Sequence of chain 1.E:
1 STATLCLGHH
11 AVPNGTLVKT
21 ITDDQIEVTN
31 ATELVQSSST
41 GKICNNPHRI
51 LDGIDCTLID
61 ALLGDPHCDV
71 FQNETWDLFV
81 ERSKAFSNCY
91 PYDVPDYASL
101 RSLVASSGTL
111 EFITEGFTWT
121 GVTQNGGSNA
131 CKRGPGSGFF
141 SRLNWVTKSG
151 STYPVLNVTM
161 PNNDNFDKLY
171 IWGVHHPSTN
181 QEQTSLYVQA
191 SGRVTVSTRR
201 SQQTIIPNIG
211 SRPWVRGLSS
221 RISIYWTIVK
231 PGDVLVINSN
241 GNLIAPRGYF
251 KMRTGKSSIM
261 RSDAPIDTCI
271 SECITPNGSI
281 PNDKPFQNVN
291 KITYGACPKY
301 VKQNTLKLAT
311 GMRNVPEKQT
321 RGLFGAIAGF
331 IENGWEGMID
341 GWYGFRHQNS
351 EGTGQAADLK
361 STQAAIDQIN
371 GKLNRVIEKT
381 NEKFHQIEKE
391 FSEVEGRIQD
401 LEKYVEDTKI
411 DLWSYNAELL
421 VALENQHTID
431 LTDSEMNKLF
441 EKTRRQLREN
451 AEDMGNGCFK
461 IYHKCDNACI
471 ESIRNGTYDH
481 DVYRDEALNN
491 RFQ

The small molecule below binds the protein below.
Small molecule (SMILES): CC(=O)N[C@H]1[C@H](O[C@H]2[C@H](O)[C@@H](NC(C)=O)CO[C@@H]2CO)O[C@H](CO)[C@@H](O[C@@H]2O[C@H](CO[C@H]3O[C@H](CO)[C@@H](O)[C@H](O)[C@@H]3O)[C@@H](O)[C@H](O[C@H]3O[C@H](CO)[C@@H](O)[C@H](O)[C@@H]3O[C@H]3O[C@H](CO)[C@@H](O)[C@H](O)[C@@H]3O)[C@@H]2O)[C@@H]1O

Sequence of chain 1.Q:
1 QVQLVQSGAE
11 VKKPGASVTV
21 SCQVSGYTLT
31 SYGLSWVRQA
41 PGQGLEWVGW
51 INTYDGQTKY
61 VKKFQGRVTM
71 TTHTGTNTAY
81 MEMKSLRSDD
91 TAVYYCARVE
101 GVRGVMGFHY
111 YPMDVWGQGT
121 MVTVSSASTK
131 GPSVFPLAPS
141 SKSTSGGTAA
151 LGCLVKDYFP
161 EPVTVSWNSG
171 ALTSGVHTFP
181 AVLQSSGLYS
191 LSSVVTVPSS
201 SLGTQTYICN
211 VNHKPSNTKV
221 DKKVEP

Sequence of chain 1.F:
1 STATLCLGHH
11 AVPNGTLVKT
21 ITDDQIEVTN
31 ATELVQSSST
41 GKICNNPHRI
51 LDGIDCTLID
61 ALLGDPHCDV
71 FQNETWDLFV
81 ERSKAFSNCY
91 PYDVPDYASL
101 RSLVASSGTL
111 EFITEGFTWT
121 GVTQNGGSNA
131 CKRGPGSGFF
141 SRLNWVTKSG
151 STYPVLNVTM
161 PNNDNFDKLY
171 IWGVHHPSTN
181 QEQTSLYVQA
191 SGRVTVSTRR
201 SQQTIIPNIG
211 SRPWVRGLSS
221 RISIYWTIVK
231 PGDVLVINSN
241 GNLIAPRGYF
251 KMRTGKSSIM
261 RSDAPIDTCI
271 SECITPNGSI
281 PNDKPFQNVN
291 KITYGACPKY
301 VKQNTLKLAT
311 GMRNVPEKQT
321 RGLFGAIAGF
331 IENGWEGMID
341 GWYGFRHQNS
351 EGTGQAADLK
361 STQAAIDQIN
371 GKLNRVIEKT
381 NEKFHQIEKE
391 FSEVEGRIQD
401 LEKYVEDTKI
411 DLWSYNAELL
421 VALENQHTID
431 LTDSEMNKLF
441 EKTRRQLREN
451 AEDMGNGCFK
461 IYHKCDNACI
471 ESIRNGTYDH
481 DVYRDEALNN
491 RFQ

Binding-site contacts:
Ligand atom C3 contacts residue SER211 of chain 1.E at 3.5 Å.
Ligand atom C2 contacts residue TRP214 of chain 1.E at 3.8 Å (hydrophobic).
Ligand atom C5 contacts residue TRP214 of chain 1.E at 3.3 Å (hydrophobic).
Ligand atom N2 contacts residue SER211 of chain 1.E at 3.0 Å (h-bond).
Ligand atom C7 contacts residue TRP214 of chain 1.E at 3.5 Å (hydrophobic).
Ligand atom O2 contacts residue TRP214 of chain 1.E at 2.6 Å.
Ligand atom C6 contacts residue VAL158 of chain 1.F at 4.2 Å (hydrophobic).
Ligand atom N2 contacts residue ASN157 of chain 1.F at 2.9 Å (h-bond).
Ligand atom O6 contacts residue THR159 of chain 1.F at 3.5 Å.
Ligand atom C2 contacts residue ASN157 of chain 1.F at 2.4 Å.
Ligand atom C4 contacts residue ASN157 of chain 1.F at 4.2 Å.
Ligand atom C2 contacts residue TRP214 of chain 1.E at 4.0 Å (hydrophobic).
Ligand atom O7 contacts residue ASN157 of chain 1.F at 3.8 Å.
Ligand atom C8 contacts residue SER211 of chain 1.E at 3.0 Å.
Ligand atom C1 contacts residue ASN157 of chain 1.F at 1.4 Å.
Ligand atom O4 contacts residue GLN3 of chain 1.Q at 3.6 Å (h-bond).
Ligand atom O5 contacts residue TRP214 of chain 1.E at 4.2 Å.
Ligand atom O4 contacts residue GLN1 of chain 1.Q at 3.7 Å.
Ligand atom C5 contacts residue ASN157 of chain 1.F at 3.7 Å.
Ligand atom C2 contacts residue SER211 of chain 1.E at 3.4 Å.
Ligand atom C7 contacts residue SER211 of chain 1.E at 4.1 Å.
Ligand atom O5 contacts residue ASN157 of chain 1.F at 2.4 Å (h-bond).
Ligand atom N2 contacts residue TRP214 of chain 1.E at 3.0 Å.
Ligand atom O6 contacts residue GLN3 of chain 1.Q at 3.9 Å.
Ligand atom O7 contacts residue TRP214 of chain 1.E at 4.0 Å.
Ligand atom C6 contacts residue THR159 of chain 1.F at 3.3 Å.
Ligand atom C1 contacts residue TRP214 of chain 1.E at 4.3 Å (hydrophobic).
Ligand atom C8 contacts residue TRP214 of chain 1.E at 4.1 Å (hydrophobic).
Ligand atom C3 contacts residue ASN157 of chain 1.F at 3.8 Å.
Ligand atom C8 contacts residue SER219 of chain 1.E at 3.1 Å.
Ligand atom O5 contacts residue VAL158 of chain 1.F at 4.3 Å.
Ligand atom C4 contacts residue GLN1 of chain 1.Q at 4.1 Å.
Ligand atom C4 contacts residue TRP214 of chain 1.E at 4.1 Å (hydrophobic).
Ligand atom O3 contacts residue GLN1 of chain 1.Q at 4.1 Å.
Ligand atom C7 contacts residue SER219 of chain 1.E at 4.1 Å.
Ligand atom O4 contacts residue TRP214 of chain 1.E at 3.5 Å.
Ligand atom C1 contacts residue SER211 of chain 1.E at 3.3 Å.
Ligand atom C7 contacts residue ASN157 of chain 1.F at 3.8 Å.
Ligand atom C6 contacts residue TRP214 of chain 1.E at 3.1 Å (hydrophobic).
Ligand atom O6 contacts residue TRP214 of chain 1.E at 3.5 Å.